Sequence of chain 1.A:
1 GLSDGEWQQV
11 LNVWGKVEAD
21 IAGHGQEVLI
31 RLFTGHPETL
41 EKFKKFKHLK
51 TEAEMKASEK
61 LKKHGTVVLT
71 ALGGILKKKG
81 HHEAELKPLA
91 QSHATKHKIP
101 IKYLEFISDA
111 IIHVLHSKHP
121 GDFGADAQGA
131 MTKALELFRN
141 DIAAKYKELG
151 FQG

Binding-site contacts:
Ligand atom ND contacts residue HIS64 of chain 1.A at 3.5 Å (h-bond).
Ligand atom C2D contacts residue PHE43 of chain 1.A at 3.7 Å (hydrophobic).
Ligand atom C40 contacts residue PRO88 of chain 1.A at 3.6 Å (hydrophobic).
Ligand atom C1A contacts residue HIS64 of chain 1.A at 3.6 Å.
Ligand atom CGA contacts residue SER92 of chain 1.A at 3.3 Å.
Ligand atom O2D contacts residue PHE43 of chain 1.A at 3.2 Å.
Ligand atom C2C contacts residue ILE99 of chain 1.A at 3.8 Å (hydrophobic).
Ligand atom C1B contacts residue VAL68 of chain 1.A at 3.8 Å (hydrophobic).
Ligand atom CMA contacts residue ALA71 of chain 1.A at 3.6 Å (hydrophobic).
Ligand atom CHA contacts residue HIS64 of chain 1.A at 3.1 Å.
Ligand atom CHB contacts residue VAL68 of chain 1.A at 3.6 Å (hydrophobic).
Ligand atom ZN contacts residue HIS93 of chain 1.A at 2.1 Å.
Ligand atom ND contacts residue HIS93 of chain 1.A at 3.4 Å (h-bond).
Ligand atom CHC contacts residue LEU104 of chain 1.A at 3.3 Å (hydrophobic).
Ligand atom C4D contacts residue HIS64 of chain 1.A at 3.5 Å.
Ligand atom O2A contacts residue PRO88 of chain 1.A at 3.7 Å.
Ligand atom C41 contacts residue PHE43 of chain 1.A at 3.4 Å (hydrophobic).
Ligand atom CHB contacts residue ALA71 of chain 1.A at 3.8 Å (hydrophobic).
Ligand atom NB contacts residue HIS93 of chain 1.A at 3.4 Å (h-bond).
Ligand atom CHD contacts residue ILE99 of chain 1.A at 3.6 Å (hydrophobic).
Ligand atom CMD contacts residue LYS42 of chain 1.A at 3.4 Å.
Ligand atom C2B contacts residue VAL68 of chain 1.A at 3.6 Å (hydrophobic).
Ligand atom CAB contacts residue PHE138 of chain 1.A at 3.5 Å (hydrophobic).
Ligand atom C3B contacts residue VAL68 of chain 1.A at 3.8 Å (hydrophobic).
Ligand atom O1A contacts residue SER92 of chain 1.A at 2.7 Å (h-bond).
Ligand atom O1A contacts residue HIS97 of chain 1.A at 3.4 Å (h-bond).
Ligand atom C4D contacts residue HIS97 of chain 1.A at 3.8 Å.
Ligand atom CHD contacts residue PHE43 of chain 1.A at 3.1 Å (hydrophobic).
Ligand atom C4A contacts residue HIS93 of chain 1.A at 3.8 Å.
Ligand atom NA contacts residue VAL68 of chain 1.A at 3.7 Å.
Ligand atom CAD contacts residue HIS97 of chain 1.A at 3.0 Å.
Ligand atom CAC contacts residue ILE99 of chain 1.A at 3.8 Å (hydrophobic).
Ligand atom O2A contacts residue SER92 of chain 1.A at 3.2 Å (h-bond).
Ligand atom NC contacts residue HIS93 of chain 1.A at 3.3 Å (h-bond).
Ligand atom C3C contacts residue ILE99 of chain 1.A at 3.7 Å (hydrophobic).
Ligand atom C40 contacts residue LEU89 of chain 1.A at 3.7 Å (hydrophobic).
Ligand atom NA contacts residue HIS93 of chain 1.A at 3.5 Å (h-bond).
Ligand atom C3D contacts residue HIS97 of chain 1.A at 3.7 Å.
Ligand atom C1D contacts residue PHE43 of chain 1.A at 3.5 Å (hydrophobic).
Ligand atom C1A contacts residue HIS93 of chain 1.A at 3.6 Å.

This small molecule binds to this protein.
Small molecule (SMILES): COC(=O)CCc1c(C)c2n3c1C=c1c(CCC(=O)OC)c(C)c4n1[Zn@@]31N3C(=C2)CC(C)C3=Cc2cc(C)c(n21)C=4